Sequence of chain 1.C:
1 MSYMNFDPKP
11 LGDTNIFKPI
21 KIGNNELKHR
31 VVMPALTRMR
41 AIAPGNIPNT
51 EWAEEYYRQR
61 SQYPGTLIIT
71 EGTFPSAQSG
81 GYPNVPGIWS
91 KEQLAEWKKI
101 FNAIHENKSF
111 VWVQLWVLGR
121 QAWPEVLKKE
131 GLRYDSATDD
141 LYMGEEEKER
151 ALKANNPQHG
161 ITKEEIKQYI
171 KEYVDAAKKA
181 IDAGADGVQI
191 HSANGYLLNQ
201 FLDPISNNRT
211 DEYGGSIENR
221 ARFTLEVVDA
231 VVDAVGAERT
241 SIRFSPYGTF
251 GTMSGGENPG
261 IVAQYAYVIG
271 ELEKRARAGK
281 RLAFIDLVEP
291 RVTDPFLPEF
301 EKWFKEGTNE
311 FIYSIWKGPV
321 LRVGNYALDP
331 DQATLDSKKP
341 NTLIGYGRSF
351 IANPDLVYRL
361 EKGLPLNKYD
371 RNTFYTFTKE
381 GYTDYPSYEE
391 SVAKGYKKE

A protein and the small-molecule ligand that binds it are described below.
Small molecule (SMILES): O=Cc1ccc(O)cc1

Binding-site contacts:
Ligand atom C3 contacts residue PHE250 of chain 1.C at 4.2 Å (hydrophobic).
Ligand atom C2 contacts residue TYR196 of chain 1.C at 4.1 Å (hydrophobic).
Ligand atom C5 contacts residue TYR196 of chain 1.C at 3.5 Å (hydrophobic).
Ligand atom O4 contacts residue ASN194 of chain 1.C at 2.7 Å (h-bond).
Ligand atom C5 contacts residue HIS191 of chain 1.C at 4.4 Å.
Ligand atom C1 contacts residue TYR196 of chain 1.C at 3.8 Å (hydrophobic).
Ligand atom C2 contacts residue FMN1 of chain 1.I at 3.6 Å.
Ligand atom O1' contacts residue PHE296 of chain 1.C at 4.0 Å.
Ligand atom O4 contacts residue FMN1 of chain 1.I at 3.0 Å.
Ligand atom C2 contacts residue PHE250 of chain 1.C at 4.1 Å (hydrophobic).
Ligand atom C6 contacts residue FMN1 of chain 1.I at 3.3 Å.
Ligand atom O1' contacts residue FMN1 of chain 1.I at 3.6 Å.
Ligand atom O1' contacts residue TYR375 of chain 1.C at 2.7 Å (h-bond).
Ligand atom C3 contacts residue TYR196 of chain 1.C at 4.1 Å (hydrophobic).
Ligand atom C3 contacts residue FMN1 of chain 1.I at 3.3 Å.
Ligand atom O4 contacts residue TYR196 of chain 1.C at 3.3 Å.
Ligand atom C6 contacts residue TRP116 of chain 1.C at 3.7 Å (hydrophobic).
Ligand atom C4 contacts residue FMN1 of chain 1.I at 3.3 Å.
Ligand atom C1' contacts residue FMN1 of chain 1.I at 3.6 Å.
Ligand atom C5 contacts residue FMN1 of chain 1.I at 3.2 Å.
Ligand atom O1' contacts residue THR37 of chain 1.C at 3.8 Å.
Ligand atom C1 contacts residue FMN1 of chain 1.I at 3.4 Å.
Ligand atom C4 contacts residue HIS191 of chain 1.C at 4.0 Å.
Ligand atom C5 contacts residue THR37 of chain 1.C at 3.9 Å.
Ligand atom O4 contacts residue HIS191 of chain 1.C at 2.8 Å (h-bond).
Ligand atom C6 contacts residue TYR196 of chain 1.C at 3.4 Å (hydrophobic).
Ligand atom C3 contacts residue PRO295 of chain 1.C at 4.3 Å (hydrophobic).
Ligand atom C2 contacts residue PRO295 of chain 1.C at 3.9 Å (hydrophobic).
Ligand atom C4 contacts residue TYR196 of chain 1.C at 3.4 Å (hydrophobic).
Ligand atom C5 contacts residue TRP116 of chain 1.C at 3.5 Å (hydrophobic).
Ligand atom C4 contacts residue ASN194 of chain 1.C at 3.6 Å.
Ligand atom C1' contacts residue TYR375 of chain 1.C at 3.1 Å (hydrophobic).
Ligand atom C6 contacts residue THR37 of chain 1.C at 3.6 Å.
Ligand atom C3 contacts residue ASN194 of chain 1.C at 3.6 Å.
Ligand atom C1' contacts residue PHE296 of chain 1.C at 3.8 Å (hydrophobic).